Sequence of chain 1.B:
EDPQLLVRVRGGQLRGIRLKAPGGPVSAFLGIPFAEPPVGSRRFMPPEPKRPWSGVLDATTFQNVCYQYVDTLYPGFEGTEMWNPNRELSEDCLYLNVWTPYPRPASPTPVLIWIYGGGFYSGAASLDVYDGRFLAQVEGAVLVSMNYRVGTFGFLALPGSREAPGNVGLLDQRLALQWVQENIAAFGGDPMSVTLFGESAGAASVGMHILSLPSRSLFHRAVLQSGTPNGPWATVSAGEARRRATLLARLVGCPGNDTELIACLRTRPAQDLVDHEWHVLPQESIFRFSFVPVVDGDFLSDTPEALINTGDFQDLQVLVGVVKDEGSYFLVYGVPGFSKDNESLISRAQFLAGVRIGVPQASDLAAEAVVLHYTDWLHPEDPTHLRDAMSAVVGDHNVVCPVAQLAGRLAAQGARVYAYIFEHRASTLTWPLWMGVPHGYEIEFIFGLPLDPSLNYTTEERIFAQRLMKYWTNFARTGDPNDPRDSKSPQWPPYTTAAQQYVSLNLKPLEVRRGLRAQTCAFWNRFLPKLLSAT

A small-molecule ligand and the protein it binds are described below.
Small molecule (SMILES): CCN(/C=C/CNC(=O)c1ccc(C)c([N+](=O)O)c1)CC

Binding-site contacts:
Ligand atom O05 contacts residue SER298 of chain 1.B at 3.0 Å (h-bond).
Ligand atom C07 contacts residue TRP286 of chain 1.B at 3.4 Å (hydrophobic).
Ligand atom O19 contacts residue TRP286 of chain 1.B at 3.8 Å.
Ligand atom N14 contacts residue TYR124 of chain 1.B at 3.5 Å (h-bond).
Ligand atom C03 contacts residue TRP286 of chain 1.B at 3.5 Å (hydrophobic).
Ligand atom C18 contacts residue TYR337 of chain 1.B at 3.6 Å (hydrophobic).
Ligand atom N10 contacts residue TRP286 of chain 1.B at 3.4 Å.
Ligand atom N04 contacts residue TRP286 of chain 1.B at 3.7 Å.
Ligand atom C21 contacts residue TYR124 of chain 1.B at 3.9 Å (hydrophobic).
Ligand atom O06 contacts residue TRP286 of chain 1.B at 3.4 Å.
Ligand atom N10 contacts residue TYR124 of chain 1.B at 3.6 Å.
Ligand atom C09 contacts residue TRP286 of chain 1.B at 3.2 Å (hydrophobic).
Ligand atom O06 contacts residue GLU285 of chain 1.B at 3.7 Å.
Ligand atom O19 contacts residue PHE297 of chain 1.B at 3.5 Å.
Ligand atom C20 contacts residue TRP286 of chain 1.B at 3.4 Å (hydrophobic).
Ligand atom C16 contacts residue TYR337 of chain 1.B at 3.5 Å (hydrophobic).
Ligand atom O05 contacts residue PHE297 of chain 1.B at 3.0 Å.
Ligand atom O06 contacts residue SER298 of chain 1.B at 2.6 Å (h-bond).
Ligand atom C08 contacts residue TYR124 of chain 1.B at 3.6 Å (hydrophobic).
Ligand atom N04 contacts residue SER298 of chain 1.B at 3.6 Å.
Ligand atom C21 contacts residue TRP286 of chain 1.B at 3.4 Å (hydrophobic).
Ligand atom C16 contacts residue TYR341 of chain 1.B at 3.3 Å (hydrophobic).
Ligand atom C12 contacts residue TYR124 of chain 1.B at 3.9 Å (hydrophobic).
Ligand atom C13 contacts residue TYR124 of chain 1.B at 3.4 Å (hydrophobic).
Ligand atom C09 contacts residue TYR124 of chain 1.B at 3.6 Å (hydrophobic).
Ligand atom C01 contacts residue GLU285 of chain 1.B at 3.7 Å.
Ligand atom C11 contacts residue TYR341 of chain 1.B at 3.5 Å (hydrophobic).
Ligand atom C01 contacts residue TRP286 of chain 1.B at 3.7 Å (hydrophobic).
Ligand atom C21 contacts residue TYR72 of chain 1.B at 3.4 Å (hydrophobic).
Ligand atom C17 contacts residue PHE338 of chain 1.B at 3.5 Å (hydrophobic).
Ligand atom C15 contacts residue TYR337 of chain 1.B at 3.6 Å (hydrophobic).
Ligand atom C20 contacts residue TYR72 of chain 1.B at 3.8 Å (hydrophobic).
Ligand atom C08 contacts residue TRP286 of chain 1.B at 3.2 Å (hydrophobic).
Ligand atom C20 contacts residue TYR124 of chain 1.B at 3.7 Å (hydrophobic).
Ligand atom C02 contacts residue TRP286 of chain 1.B at 3.5 Å (hydrophobic).
Ligand atom C18 contacts residue PHE338 of chain 1.B at 3.6 Å (hydrophobic).
Ligand atom O05 contacts residue TYR124 of chain 1.B at 3.8 Å.
Ligand atom C07 contacts residue TYR124 of chain 1.B at 3.8 Å (hydrophobic).
Ligand atom C13 contacts residue TYR341 of chain 1.B at 3.8 Å (hydrophobic).
Ligand atom C17 contacts residue TYR337 of chain 1.B at 3.7 Å (hydrophobic).